The small molecule below binds the protein below.
Small molecule (SMILES): C[C@@]1(F)[C@H](O)[C@@H](COP(=O)(O)OP(=O)(O)O)O[C@H]1n1ccc(=O)[nH]c1=O

Sequence of chain 1.A:
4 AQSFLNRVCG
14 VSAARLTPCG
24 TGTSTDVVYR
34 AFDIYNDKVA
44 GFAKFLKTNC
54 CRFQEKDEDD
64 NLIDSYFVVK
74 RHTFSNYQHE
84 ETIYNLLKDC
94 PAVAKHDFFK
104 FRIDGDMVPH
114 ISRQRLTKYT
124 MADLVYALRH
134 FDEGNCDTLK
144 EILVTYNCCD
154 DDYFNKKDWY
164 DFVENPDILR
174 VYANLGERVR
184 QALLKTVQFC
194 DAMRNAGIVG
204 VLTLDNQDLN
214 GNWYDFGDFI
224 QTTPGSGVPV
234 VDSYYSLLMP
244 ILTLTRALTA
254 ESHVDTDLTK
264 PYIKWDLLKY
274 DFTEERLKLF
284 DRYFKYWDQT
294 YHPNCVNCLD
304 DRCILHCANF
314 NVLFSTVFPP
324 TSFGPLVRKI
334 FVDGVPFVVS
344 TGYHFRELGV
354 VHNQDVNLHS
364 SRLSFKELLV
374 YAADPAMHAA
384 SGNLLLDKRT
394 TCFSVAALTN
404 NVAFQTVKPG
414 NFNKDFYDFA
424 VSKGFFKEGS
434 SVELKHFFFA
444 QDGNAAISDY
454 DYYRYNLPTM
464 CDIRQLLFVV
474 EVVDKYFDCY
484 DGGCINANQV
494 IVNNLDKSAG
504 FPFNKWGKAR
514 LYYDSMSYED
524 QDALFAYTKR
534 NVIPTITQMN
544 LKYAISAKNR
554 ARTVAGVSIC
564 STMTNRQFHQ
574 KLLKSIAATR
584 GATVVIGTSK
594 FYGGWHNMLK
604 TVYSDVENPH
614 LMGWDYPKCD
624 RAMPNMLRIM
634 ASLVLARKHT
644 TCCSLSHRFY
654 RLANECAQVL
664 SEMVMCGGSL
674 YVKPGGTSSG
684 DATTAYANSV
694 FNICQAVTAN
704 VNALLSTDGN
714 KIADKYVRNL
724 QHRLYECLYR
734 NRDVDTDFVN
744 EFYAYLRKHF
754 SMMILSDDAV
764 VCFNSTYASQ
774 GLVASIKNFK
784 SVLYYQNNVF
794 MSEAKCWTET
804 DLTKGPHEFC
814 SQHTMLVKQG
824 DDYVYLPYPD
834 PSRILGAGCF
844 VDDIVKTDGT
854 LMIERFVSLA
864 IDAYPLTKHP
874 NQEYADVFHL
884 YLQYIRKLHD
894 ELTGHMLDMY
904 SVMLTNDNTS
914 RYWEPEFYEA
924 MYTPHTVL

Binding-site contacts:
Ligand atom C3' contacts residue PHE35 of chain 1.A at 3.6 Å (hydrophobic).
Ligand atom PA contacts residue GNP1 of chain 1.L at 3.5 Å.
Ligand atom O5' contacts residue GNP1 of chain 1.L at 3.9 Å.
Ligand atom O3A contacts residue ILE37 of chain 1.A at 4.0 Å.
Ligand atom O4' contacts residue PHE48 of chain 1.A at 4.0 Å.
Ligand atom O2A contacts residue GNP1 of chain 1.L at 2.1 Å (h-bond).
Ligand atom C5' contacts residue ASN1 of chain 1.G at 3.6 Å.
Ligand atom C6 contacts residue ILE37 of chain 1.A at 2.6 Å (hydrophobic).
Ligand atom O2A contacts residue ASN1 of chain 1.G at 2.3 Å (h-bond).
Ligand atom C4' contacts residue PHE35 of chain 1.A at 3.4 Å (hydrophobic).
Ligand atom O3A contacts residue ASP36 of chain 1.A at 3.9 Å.
Ligand atom O2 contacts residue PHE48 of chain 1.A at 3.5 Å.
Ligand atom C4 contacts residue ASN713 of chain 1.A at 3.8 Å.
Ligand atom O3A contacts residue GNP1 of chain 1.L at 3.6 Å.
Ligand atom C5' contacts residue GNP1 of chain 1.L at 3.4 Å.
Ligand atom O5' contacts residue ASN1 of chain 1.G at 2.6 Å (h-bond).
Ligand atom O3A contacts residue ASN1 of chain 1.G at 2.3 Å (h-bond).
Ligand atom C1' contacts residue ILE37 of chain 1.A at 3.5 Å (hydrophobic).
Ligand atom C5 contacts residue ILE37 of chain 1.A at 3.2 Å (hydrophobic).
Ligand atom N1 contacts residue PHE48 of chain 1.A at 4.0 Å.
Ligand atom O4 contacts residue ASN713 of chain 1.A at 3.4 Å (h-bond).
Ligand atom O4 contacts residue ASN39 of chain 1.A at 4.0 Å.
Ligand atom O4' contacts residue ILE37 of chain 1.A at 2.7 Å.
Ligand atom C5' contacts residue PHE35 of chain 1.A at 4.0 Å (hydrophobic).
Ligand atom N1 contacts residue ILE37 of chain 1.A at 3.3 Å.
Ligand atom O4' contacts residue PHE35 of chain 1.A at 3.7 Å.
Ligand atom PA contacts residue ASN1 of chain 1.G at 1.4 Å.
Ligand atom F contacts residue LEU49 of chain 1.A at 2.9 Å.
Ligand atom O3A contacts residue ASP208 of chain 1.A at 3.3 Å (salt-bridge).
Ligand atom F contacts residue PHE48 of chain 1.A at 3.9 Å.
Ligand atom C4' contacts residue ILE37 of chain 1.A at 4.0 Å (hydrophobic).
Ligand atom C1' contacts residue PHE48 of chain 1.A at 3.6 Å (hydrophobic).
Ligand atom O3' contacts residue GNP1 of chain 1.L at 3.9 Å.
Ligand atom O5' contacts residue PHE35 of chain 1.A at 3.7 Å.
Ligand atom O4 contacts residue VAL42 of chain 1.A at 3.6 Å.
Ligand atom C2 contacts residue PHE48 of chain 1.A at 3.8 Å (hydrophobic).
Ligand atom O3' contacts residue LYS50 of chain 1.A at 3.4 Å (salt-bridge).
Ligand atom O5' contacts residue ILE37 of chain 1.A at 3.3 Å.
Ligand atom PA contacts residue ILE37 of chain 1.A at 3.9 Å.
Ligand atom N3 contacts residue ASN713 of chain 1.A at 3.4 Å (h-bond).

Sequence of chain 1.G:
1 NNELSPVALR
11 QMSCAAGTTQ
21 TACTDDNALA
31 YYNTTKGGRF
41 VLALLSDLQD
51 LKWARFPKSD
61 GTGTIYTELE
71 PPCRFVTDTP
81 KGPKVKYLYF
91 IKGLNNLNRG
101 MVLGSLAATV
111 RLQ